Binding-site contacts:
Ligand atom C1 contacts residue ASN314 of chain 1.A at 1.4 Å.
Ligand atom O5 contacts residue SER317 of chain 1.A at 3.8 Å.
Ligand atom O6 contacts residue PRO318 of chain 1.A at 3.6 Å.
Ligand atom C1 contacts residue SER317 of chain 1.A at 4.2 Å.
Ligand atom C2 contacts residue ASN314 of chain 1.A at 2.4 Å.
Ligand atom N2 contacts residue ASN314 of chain 1.A at 2.8 Å (h-bond).
Ligand atom C6 contacts residue SER316 of chain 1.A at 3.6 Å.
Ligand atom C4 contacts residue ASN314 of chain 1.A at 4.2 Å.
Ligand atom O7 contacts residue ASN314 of chain 1.A at 3.8 Å.
Ligand atom C7 contacts residue ASN314 of chain 1.A at 3.5 Å.
Ligand atom O7 contacts residue ASP311 of chain 1.A at 4.3 Å.
Ligand atom C5 contacts residue SER316 of chain 1.A at 4.0 Å.
Ligand atom C6 contacts residue PRO318 of chain 1.A at 4.3 Å (hydrophobic).
Ligand atom O5 contacts residue ASN314 of chain 1.A at 2.4 Å (h-bond).
Ligand atom O6 contacts residue SER316 of chain 1.A at 4.4 Å.
Ligand atom C3 contacts residue ASN314 of chain 1.A at 3.8 Å.
Ligand atom C5 contacts residue ASN314 of chain 1.A at 3.7 Å.
Ligand atom O5 contacts residue SER316 of chain 1.A at 3.7 Å.
Ligand atom C1 contacts residue SER316 of chain 1.A at 4.3 Å.

Sequence of chain 1.A:
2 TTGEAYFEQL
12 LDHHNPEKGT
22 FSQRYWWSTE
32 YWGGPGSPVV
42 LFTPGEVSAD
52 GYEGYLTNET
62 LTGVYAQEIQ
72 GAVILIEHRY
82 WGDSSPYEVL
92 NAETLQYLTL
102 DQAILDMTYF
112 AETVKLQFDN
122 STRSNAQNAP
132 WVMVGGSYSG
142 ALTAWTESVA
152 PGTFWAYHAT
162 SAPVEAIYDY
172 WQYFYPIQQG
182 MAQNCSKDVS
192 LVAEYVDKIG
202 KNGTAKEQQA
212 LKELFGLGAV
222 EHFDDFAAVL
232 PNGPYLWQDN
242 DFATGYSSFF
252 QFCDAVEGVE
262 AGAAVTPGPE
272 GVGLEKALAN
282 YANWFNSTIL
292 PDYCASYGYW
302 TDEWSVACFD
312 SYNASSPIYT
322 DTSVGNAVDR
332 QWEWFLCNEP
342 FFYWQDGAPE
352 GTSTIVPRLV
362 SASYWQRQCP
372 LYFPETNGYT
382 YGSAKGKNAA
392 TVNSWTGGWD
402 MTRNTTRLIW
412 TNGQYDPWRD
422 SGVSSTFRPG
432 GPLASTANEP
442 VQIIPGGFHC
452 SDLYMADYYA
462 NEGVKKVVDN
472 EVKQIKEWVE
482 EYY

A protein and the small-molecule ligand that binds it are described below.
Small molecule (SMILES): CC(=O)N[C@H]1[C@H](O[C@H]2[C@H](O)[C@@H](NC(C)=O)CO[C@@H]2CO)O[C@H](CO)[C@@H](O)[C@@H]1O